The protein below binds the small molecule below.
Small molecule (SMILES): CC(=O)N[C@H]1[C@H](O[C@H]2[C@H](O)[C@@H](NC(C)=O)CO[C@@H]2CO)O[C@H](CO)[C@@H](O)[C@@H]1O

Sequence of chain 1.E:
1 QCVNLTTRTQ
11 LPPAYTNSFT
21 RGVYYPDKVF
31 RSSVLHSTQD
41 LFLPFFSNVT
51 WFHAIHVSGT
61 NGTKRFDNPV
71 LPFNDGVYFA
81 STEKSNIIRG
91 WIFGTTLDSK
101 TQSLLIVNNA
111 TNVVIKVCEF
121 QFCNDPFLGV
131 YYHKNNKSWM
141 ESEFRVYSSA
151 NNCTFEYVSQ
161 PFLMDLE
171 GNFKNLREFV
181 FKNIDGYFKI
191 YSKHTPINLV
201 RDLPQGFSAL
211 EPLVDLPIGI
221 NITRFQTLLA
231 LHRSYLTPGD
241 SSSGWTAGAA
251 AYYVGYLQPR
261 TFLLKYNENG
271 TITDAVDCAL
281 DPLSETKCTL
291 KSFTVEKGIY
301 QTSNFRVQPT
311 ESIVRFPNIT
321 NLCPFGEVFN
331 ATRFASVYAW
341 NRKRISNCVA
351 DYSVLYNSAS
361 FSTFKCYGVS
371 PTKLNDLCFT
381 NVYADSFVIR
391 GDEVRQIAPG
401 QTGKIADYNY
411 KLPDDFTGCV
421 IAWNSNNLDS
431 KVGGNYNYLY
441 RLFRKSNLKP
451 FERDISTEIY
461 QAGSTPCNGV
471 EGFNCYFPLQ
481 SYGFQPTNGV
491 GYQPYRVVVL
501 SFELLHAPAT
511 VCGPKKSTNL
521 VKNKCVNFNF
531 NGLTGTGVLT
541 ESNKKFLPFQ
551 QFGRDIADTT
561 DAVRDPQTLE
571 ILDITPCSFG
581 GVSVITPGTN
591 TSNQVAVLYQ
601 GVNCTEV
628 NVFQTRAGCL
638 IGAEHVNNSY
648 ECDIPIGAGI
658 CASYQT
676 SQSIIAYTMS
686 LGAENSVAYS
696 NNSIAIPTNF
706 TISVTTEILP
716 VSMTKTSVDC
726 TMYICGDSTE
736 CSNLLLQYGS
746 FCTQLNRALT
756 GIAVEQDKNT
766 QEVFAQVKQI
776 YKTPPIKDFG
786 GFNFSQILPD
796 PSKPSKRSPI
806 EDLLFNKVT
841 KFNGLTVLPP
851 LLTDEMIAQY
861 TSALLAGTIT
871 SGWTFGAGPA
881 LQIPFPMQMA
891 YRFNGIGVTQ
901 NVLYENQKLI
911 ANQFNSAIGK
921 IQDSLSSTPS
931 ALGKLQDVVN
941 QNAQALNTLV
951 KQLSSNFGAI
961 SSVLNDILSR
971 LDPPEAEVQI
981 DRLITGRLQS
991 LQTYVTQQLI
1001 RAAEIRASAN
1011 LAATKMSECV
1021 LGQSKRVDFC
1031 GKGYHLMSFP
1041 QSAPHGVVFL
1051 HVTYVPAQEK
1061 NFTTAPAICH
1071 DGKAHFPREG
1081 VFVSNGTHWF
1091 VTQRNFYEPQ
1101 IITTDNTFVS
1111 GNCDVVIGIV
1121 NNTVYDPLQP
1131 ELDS

Binding-site contacts:
Ligand atom C3 contacts residue SER790 of chain 1.E at 4.4 Å.
Ligand atom O7 contacts residue ASN788 of chain 1.E at 4.1 Å.
Ligand atom O5 contacts residue ASN788 of chain 1.E at 2.3 Å (h-bond).
Ligand atom C4 contacts residue ASN788 of chain 1.E at 4.1 Å.
Ligand atom C6 contacts residue GLN791 of chain 1.E at 3.9 Å.
Ligand atom C3 contacts residue ASN788 of chain 1.E at 3.8 Å.
Ligand atom C5 contacts residue SER790 of chain 1.E at 3.7 Å.
Ligand atom C1 contacts residue ASN788 of chain 1.E at 1.4 Å.
Ligand atom O5 contacts residue GLN791 of chain 1.E at 4.5 Å.
Ligand atom N2 contacts residue ASN788 of chain 1.E at 3.0 Å (h-bond).
Ligand atom C7 contacts residue ASN788 of chain 1.E at 3.9 Å.
Ligand atom C1 contacts residue SER790 of chain 1.E at 3.3 Å.
Ligand atom O7 contacts residue GLN791 of chain 1.E at 4.5 Å.
Ligand atom C5 contacts residue GLN791 of chain 1.E at 3.9 Å.
Ligand atom C2 contacts residue ASN788 of chain 1.E at 2.5 Å.
Ligand atom O6 contacts residue GLN791 of chain 1.E at 3.4 Å (h-bond).
Ligand atom C5 contacts residue ASN788 of chain 1.E at 3.5 Å.
Ligand atom C2 contacts residue SER790 of chain 1.E at 4.3 Å.
Ligand atom O5 contacts residue SER790 of chain 1.E at 3.7 Å.
Ligand atom C8 contacts residue GLN791 of chain 1.E at 4.1 Å.